Binding-site contacts:
Ligand atom SAG contacts residue ASN80 of chain 4.B at 4.3 Å.
Ligand atom C4 contacts residue ASN80 of chain 4.B at 4.0 Å.
Ligand atom OBA contacts residue HIS114 of chain 4.B at 3.0 Å (h-bond).
Ligand atom SBB contacts residue HIS114 of chain 4.B at 4.2 Å.
Ligand atom O3 contacts residue HIS82 of chain 4.B at 3.9 Å.
Ligand atom SAG contacts residue HIS82 of chain 4.B at 3.7 Å.
Ligand atom O6B contacts residue ASN80 of chain 4.B at 3.0 Å (h-bond).
Ligand atom OAH contacts residue ASN80 of chain 4.B at 3.2 Å (h-bond).
Ligand atom O4 contacts residue HIS114 of chain 4.B at 3.6 Å.
Ligand atom O3 contacts residue HIS114 of chain 4.B at 3.3 Å (h-bond).
Ligand atom O4 contacts residue ASN80 of chain 4.B at 3.1 Å (h-bond).
Ligand atom C6 contacts residue ASN80 of chain 4.B at 3.8 Å.
Ligand atom OBA contacts residue HIS82 of chain 4.B at 4.3 Å.
Ligand atom O6A contacts residue ASN80 of chain 4.B at 4.5 Å.
Ligand atom OAH contacts residue HIS82 of chain 4.B at 3.1 Å (h-bond).
Ligand atom C2 contacts residue HIS82 of chain 4.B at 4.2 Å.
Ligand atom OBC contacts residue HIS114 of chain 4.B at 4.1 Å.
Ligand atom OAF contacts residue HIS82 of chain 4.B at 3.2 Å (h-bond).
Ligand atom N2 contacts residue HIS82 of chain 4.B at 4.5 Å.
Ligand atom C3 contacts residue HIS82 of chain 4.B at 4.3 Å.
Ligand atom OAB contacts residue ASN80 of chain 4.B at 4.5 Å.

Sequence of chain 4.B:
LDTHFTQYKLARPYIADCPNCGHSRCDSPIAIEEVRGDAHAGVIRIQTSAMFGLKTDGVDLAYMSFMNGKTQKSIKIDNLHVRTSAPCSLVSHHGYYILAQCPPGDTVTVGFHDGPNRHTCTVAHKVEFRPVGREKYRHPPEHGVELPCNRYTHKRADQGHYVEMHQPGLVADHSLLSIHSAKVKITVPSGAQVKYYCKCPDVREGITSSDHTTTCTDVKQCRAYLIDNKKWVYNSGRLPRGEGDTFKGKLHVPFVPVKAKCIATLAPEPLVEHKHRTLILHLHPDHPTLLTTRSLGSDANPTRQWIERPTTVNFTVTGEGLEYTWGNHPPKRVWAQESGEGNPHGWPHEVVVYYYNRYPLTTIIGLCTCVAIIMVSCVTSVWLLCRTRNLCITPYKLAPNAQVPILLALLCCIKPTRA

This small molecule binds to this protein.
Small molecule (SMILES): O=C(O)[C@@H]1O[C@H](O[C@H]2[C@@H](OS(=O)(=O)O)O[C@@H](O)[C@H](NS(=O)(=O)O)[C@H]2O)[C@@H](OS(=O)(=O)O)[C@H](O)[C@@H]1O